A protein and the small-molecule ligand that binds it are described below.
Small molecule (SMILES): COC1=C(OC)Cc2c(nc(C)nc2N[C@H](C)c2ccc(-c3ccccc3CO)s2)C1

Sequence of chain 1.A:
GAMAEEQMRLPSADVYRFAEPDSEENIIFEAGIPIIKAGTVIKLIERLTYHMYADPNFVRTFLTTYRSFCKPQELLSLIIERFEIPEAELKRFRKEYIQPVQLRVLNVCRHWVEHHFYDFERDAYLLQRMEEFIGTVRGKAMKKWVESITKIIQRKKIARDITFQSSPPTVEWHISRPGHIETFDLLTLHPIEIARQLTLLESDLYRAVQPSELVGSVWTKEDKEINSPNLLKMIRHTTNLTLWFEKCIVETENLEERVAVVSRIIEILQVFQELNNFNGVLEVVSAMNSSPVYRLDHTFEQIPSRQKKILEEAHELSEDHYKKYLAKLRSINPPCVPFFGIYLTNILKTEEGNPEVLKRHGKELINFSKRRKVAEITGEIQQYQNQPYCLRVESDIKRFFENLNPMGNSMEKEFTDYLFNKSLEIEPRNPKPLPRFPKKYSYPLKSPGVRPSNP

Binding-site contacts:
Ligand atom C11 contacts residue LEU342 of chain 1.A at 3.8 Å (hydrophobic).
Ligand atom C12 contacts residue LEU342 of chain 1.A at 3.5 Å (hydrophobic).
Ligand atom C3 contacts residue TYR325 of chain 1.A at 3.7 Å (hydrophobic).
Ligand atom C26 contacts residue HIS346 of chain 1.A at 3.7 Å.
Ligand atom C12 contacts residue HIS346 of chain 1.A at 3.8 Å.
Ligand atom C19 contacts residue MET319 of chain 1.A at 3.8 Å (hydrophobic).
Ligand atom C9 contacts residue HIS346 of chain 1.A at 3.3 Å.
Ligand atom C22 contacts residue PHE331 of chain 1.A at 3.7 Å (hydrophobic).
Ligand atom C9 contacts residue ASN320 of chain 1.A at 3.7 Å.
Ligand atom N10 contacts residue ASN320 of chain 1.A at 2.7 Å (h-bond).
Ligand atom C24 contacts residue PHE331 of chain 1.A at 3.7 Å (hydrophobic).
Ligand atom O25 contacts residue TYR325 of chain 1.A at 2.9 Å (h-bond).
Ligand atom C3 contacts residue HIS346 of chain 1.A at 3.6 Å.
Ligand atom S17 contacts residue ASN320 of chain 1.A at 3.6 Å.
Ligand atom N5 contacts residue HIS346 of chain 1.A at 3.4 Å.
Ligand atom C2 contacts residue TYR325 of chain 1.A at 3.4 Å (hydrophobic).
Ligand atom C1 contacts residue TYR325 of chain 1.A at 3.6 Å (hydrophobic).
Ligand atom S17 contacts residue TYR325 of chain 1.A at 3.7 Å.
Ligand atom C24 contacts residue TYR325 of chain 1.A at 3.3 Å (hydrophobic).
Ligand atom C22 contacts residue TYR325 of chain 1.A at 3.7 Å (hydrophobic).
Ligand atom C23 contacts residue TYR325 of chain 1.A at 3.8 Å (hydrophobic).
Ligand atom C6 contacts residue HIS346 of chain 1.A at 3.4 Å.
Ligand atom C4 contacts residue HIS346 of chain 1.A at 3.4 Å.
Ligand atom C2 contacts residue HIS346 of chain 1.A at 3.7 Å.
Ligand atom C15 contacts residue PHE331 of chain 1.A at 3.6 Å (hydrophobic).
Ligand atom C7 contacts residue GLU343 of chain 1.A at 3.8 Å.
Ligand atom C11 contacts residue ASN320 of chain 1.A at 3.5 Å.
Ligand atom C12 contacts residue ASN320 of chain 1.A at 3.3 Å.
Ligand atom C20 contacts residue VAL324 of chain 1.A at 3.6 Å (hydrophobic).
Ligand atom C21 contacts residue VAL324 of chain 1.A at 3.4 Å (hydrophobic).
Ligand atom N8 contacts residue HIS346 of chain 1.A at 3.4 Å.
Ligand atom C2 contacts residue ASN320 of chain 1.A at 3.3 Å.
Ligand atom S17 contacts residue MET319 of chain 1.A at 3.5 Å (h-bond).
Ligand atom C23 contacts residue PHE331 of chain 1.A at 3.8 Å (hydrophobic).
Ligand atom N10 contacts residue HIS346 of chain 1.A at 3.7 Å.
Ligand atom C11 contacts residue HIS346 of chain 1.A at 3.8 Å.
Ligand atom C22 contacts residue VAL324 of chain 1.A at 3.5 Å (hydrophobic).
Ligand atom C31 contacts residue TYR325 of chain 1.A at 3.8 Å (hydrophobic).
Ligand atom C22 contacts residue LEU327 of chain 1.A at 3.6 Å (hydrophobic).
Ligand atom O25 contacts residue PHE331 of chain 1.A at 3.6 Å.